Binding-site contacts:
Ligand atom O5 contacts residue ASN114 of chain 1.E at 2.5 Å (h-bond).
Ligand atom C4 contacts residue ASN114 of chain 1.E at 4.3 Å.
Ligand atom C3 contacts residue ASN114 of chain 1.E at 3.9 Å.
Ligand atom C5 contacts residue ASN114 of chain 1.E at 3.6 Å.
Ligand atom O7 contacts residue ASN114 of chain 1.E at 3.4 Å (h-bond).
Ligand atom O7 contacts residue MET115 of chain 1.E at 4.4 Å.
Ligand atom O5 contacts residue ASN114 of chain 1.E at 3.1 Å (h-bond).
Ligand atom C7 contacts residue ASN114 of chain 1.E at 3.4 Å.
Ligand atom C1 contacts residue ASN114 of chain 1.E at 4.1 Å.
Ligand atom C2 contacts residue ASN114 of chain 1.E at 2.5 Å.
Ligand atom C1 contacts residue ASN114 of chain 1.E at 1.4 Å.
Ligand atom N2 contacts residue ASN114 of chain 1.E at 2.9 Å (h-bond).
Ligand atom C5 contacts residue ASN114 of chain 1.E at 3.9 Å.
Ligand atom C6 contacts residue ASN114 of chain 1.E at 3.4 Å.
Ligand atom C8 contacts residue ASN114 of chain 1.E at 3.7 Å.
Ligand atom C6 contacts residue ASN114 of chain 1.E at 4.4 Å.
Ligand atom O6 contacts residue ASN114 of chain 1.E at 4.2 Å.
Ligand atom C6 contacts residue GLN110 of chain 1.E at 4.4 Å.

Sequence of chain 1.E:
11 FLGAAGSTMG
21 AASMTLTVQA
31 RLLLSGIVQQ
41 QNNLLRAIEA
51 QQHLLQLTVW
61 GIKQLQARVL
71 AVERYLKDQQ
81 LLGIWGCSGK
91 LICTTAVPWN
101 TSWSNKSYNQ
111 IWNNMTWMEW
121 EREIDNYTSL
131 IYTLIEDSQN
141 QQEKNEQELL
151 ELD

The small molecule below binds the protein below.
Small molecule (SMILES): CC(=O)N[C@H]1CO[C@H](CO[C@@H]2O[C@@H](C)[C@@H](O)[C@@H](O)[C@@H]2O)[C@@H](O)[C@@H]1O